The protein below binds the small molecule below.
Small molecule (SMILES): NS(=O)(=O)c1ccc2c(c1)[C@H]1CCC[C@H]1[C@@H](c1ccc(O)cc1Cl)N2

Sequence of chain 1.B:
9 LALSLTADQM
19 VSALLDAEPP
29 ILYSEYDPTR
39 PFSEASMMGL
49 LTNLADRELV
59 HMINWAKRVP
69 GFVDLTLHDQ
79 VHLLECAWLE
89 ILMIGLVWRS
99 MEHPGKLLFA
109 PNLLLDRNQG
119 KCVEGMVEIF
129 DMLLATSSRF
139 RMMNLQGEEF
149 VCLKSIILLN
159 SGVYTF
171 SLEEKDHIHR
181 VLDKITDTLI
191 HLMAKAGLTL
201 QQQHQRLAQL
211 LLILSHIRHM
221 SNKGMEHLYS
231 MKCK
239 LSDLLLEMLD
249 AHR

Binding-site contacts:
Ligand atom C2 contacts residue LYQ1 of chain 1.J at 0.7 Å.
Ligand atom C1 contacts residue WVE1 of chain 1.L at 0.5 Å.
Ligand atom C10 contacts residue LYQ1 of chain 1.J at 0.2 Å.
Ligand atom C14 contacts residue WVE1 of chain 1.L at 0.6 Å.
Ligand atom C16 contacts residue WVE1 of chain 1.K at 0.6 Å.
Ligand atom S contacts residue LYQ1 of chain 1.J at 0.5 Å (h-bond).
Ligand atom C contacts residue LYQ1 of chain 1.J at 0.4 Å.
Ligand atom N contacts residue LYQ1 of chain 1.J at 0.3 Å (h-bond).
Ligand atom C14 contacts residue LYQ1 of chain 1.J at 0.3 Å.
Ligand atom C7 contacts residue WVE1 of chain 1.K at 0.5 Å.
Ligand atom C8 contacts residue LYQ1 of chain 1.J at 0.2 Å.
Ligand atom C17 contacts residue WVE1 of chain 1.K at 0.1 Å.
Ligand atom C3 contacts residue WVE1 of chain 1.K at 0.6 Å.
Ligand atom N contacts residue WVE1 of chain 1.L at 0.4 Å (h-bond).
Ligand atom C15 contacts residue LYQ1 of chain 1.J at 0.3 Å.
Ligand atom C9 contacts residue LYQ1 of chain 1.J at 0.2 Å.
Ligand atom C12 contacts residue WVE1 of chain 1.K at 0.5 Å.
Ligand atom C13 contacts residue LYQ1 of chain 1.J at 0.3 Å.
Ligand atom C13 contacts residue WVE1 of chain 1.L at 0.2 Å.
Ligand atom C5 contacts residue LYQ1 of chain 1.J at 0.3 Å.
Ligand atom C7 contacts residue LYQ1 of chain 1.J at 0.2 Å.
Ligand atom C4 contacts residue WVE1 of chain 1.L at 0.7 Å.
Ligand atom C12 contacts residue WVE1 of chain 1.L at 0.4 Å.
Ligand atom C5 contacts residue WVE1 of chain 1.L at 0.7 Å.
Ligand atom C2 contacts residue WVE1 of chain 1.L at 0.6 Å.
Ligand atom C14 contacts residue WVE1 of chain 1.K at 0.6 Å.
Ligand atom C17 contacts residue LYQ1 of chain 1.J at 0.2 Å.
Ligand atom C16 contacts residue LYQ1 of chain 1.J at 0.3 Å.
Ligand atom C17 contacts residue WVE1 of chain 1.L at 0.2 Å.
Ligand atom N1 contacts residue WVE1 of chain 1.L at 0.6 Å (h-bond).
Ligand atom N1 contacts residue LYQ1 of chain 1.J at 0.5 Å (h-bond).
Ligand atom C12 contacts residue LYQ1 of chain 1.J at 0.2 Å.
Ligand atom C7 contacts residue WVE1 of chain 1.L at 0.7 Å.
Ligand atom C1 contacts residue WVE1 of chain 1.K at 0.7 Å.
Ligand atom C1 contacts residue LYQ1 of chain 1.J at 0.7 Å.
Ligand atom C6 contacts residue LYQ1 of chain 1.J at 0.3 Å.
Ligand atom C11 contacts residue LYQ1 of chain 1.J at 0.2 Å.
Ligand atom C4 contacts residue LYQ1 of chain 1.J at 0.7 Å.
Ligand atom C13 contacts residue WVE1 of chain 1.K at 0.4 Å.
Ligand atom C16 contacts residue WVE1 of chain 1.L at 0.5 Å.